Sequence of chain 1.B:
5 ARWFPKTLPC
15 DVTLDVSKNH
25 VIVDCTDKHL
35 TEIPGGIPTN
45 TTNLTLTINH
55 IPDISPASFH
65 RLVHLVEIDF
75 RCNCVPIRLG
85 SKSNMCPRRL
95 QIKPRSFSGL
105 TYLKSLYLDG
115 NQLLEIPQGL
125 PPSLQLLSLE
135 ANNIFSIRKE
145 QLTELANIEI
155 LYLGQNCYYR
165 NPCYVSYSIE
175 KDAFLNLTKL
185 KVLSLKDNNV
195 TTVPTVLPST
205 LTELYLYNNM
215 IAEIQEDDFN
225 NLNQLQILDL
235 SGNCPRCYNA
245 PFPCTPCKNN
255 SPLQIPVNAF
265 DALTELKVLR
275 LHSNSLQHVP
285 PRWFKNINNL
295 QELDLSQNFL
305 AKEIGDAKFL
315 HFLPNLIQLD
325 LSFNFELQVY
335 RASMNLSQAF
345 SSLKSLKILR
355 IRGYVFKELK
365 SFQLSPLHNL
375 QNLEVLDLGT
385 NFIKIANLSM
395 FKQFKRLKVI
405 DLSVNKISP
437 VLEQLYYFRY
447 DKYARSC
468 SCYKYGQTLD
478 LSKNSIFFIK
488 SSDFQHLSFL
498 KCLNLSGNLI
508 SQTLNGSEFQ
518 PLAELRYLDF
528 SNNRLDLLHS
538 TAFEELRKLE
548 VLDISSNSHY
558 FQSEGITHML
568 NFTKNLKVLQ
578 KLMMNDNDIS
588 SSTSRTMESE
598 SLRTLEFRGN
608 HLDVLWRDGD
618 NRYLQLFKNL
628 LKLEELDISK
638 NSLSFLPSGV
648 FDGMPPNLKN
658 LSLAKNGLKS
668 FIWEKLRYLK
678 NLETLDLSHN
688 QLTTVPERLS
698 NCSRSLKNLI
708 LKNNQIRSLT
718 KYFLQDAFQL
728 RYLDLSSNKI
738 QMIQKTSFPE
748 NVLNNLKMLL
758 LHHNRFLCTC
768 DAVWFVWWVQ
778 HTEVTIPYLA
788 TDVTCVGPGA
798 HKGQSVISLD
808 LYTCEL

The protein below binds the small molecule below.
Small molecule (SMILES): CC(=O)N[C@@H]1[C@@H](O)[C@H](O)[C@@H](CO)O[C@H]1O

Binding-site contacts:
Ligand atom O7 contacts residue ASN572 of chain 1.B at 4.4 Å.
Ligand atom C2 contacts residue SER537 of chain 1.B at 4.1 Å.
Ligand atom O5 contacts residue SER591 of chain 1.B at 3.7 Å.
Ligand atom O4 contacts residue SO41 of chain 1.T at 3.9 Å.
Ligand atom C8 contacts residue ASN568 of chain 1.B at 3.1 Å.
Ligand atom C1 contacts residue SER591 of chain 1.B at 4.2 Å.
Ligand atom C5 contacts residue MET566 of chain 1.B at 4.0 Å (hydrophobic).
Ligand atom C6 contacts residue THR590 of chain 1.B at 4.2 Å.
Ligand atom C7 contacts residue ASN568 of chain 1.B at 3.3 Å.
Ligand atom C7 contacts residue LYS571 of chain 1.B at 4.1 Å.
Ligand atom C4 contacts residue SO41 of chain 1.T at 4.2 Å.
Ligand atom C4 contacts residue ASN568 of chain 1.B at 4.2 Å.
Ligand atom O5 contacts residue ASN568 of chain 1.B at 2.3 Å (h-bond).
Ligand atom O7 contacts residue SER537 of chain 1.B at 3.2 Å (h-bond).
Ligand atom O7 contacts residue ASN568 of chain 1.B at 4.1 Å.
Ligand atom N2 contacts residue SER537 of chain 1.B at 3.0 Å (h-bond).
Ligand atom N2 contacts residue ASN568 of chain 1.B at 3.0 Å (h-bond).
Ligand atom C5 contacts residue ASN568 of chain 1.B at 3.6 Å.
Ligand atom O7 contacts residue LYS571 of chain 1.B at 3.9 Å.
Ligand atom O5 contacts residue MET566 of chain 1.B at 4.4 Å.
Ligand atom C7 contacts residue SER537 of chain 1.B at 3.5 Å.
Ligand atom C1 contacts residue ASN568 of chain 1.B at 1.4 Å.
Ligand atom C8 contacts residue LYS571 of chain 1.B at 3.5 Å.
Ligand atom C1 contacts residue MET566 of chain 1.B at 4.4 Å (hydrophobic).
Ligand atom O6 contacts residue THR590 of chain 1.B at 3.8 Å.
Ligand atom C2 contacts residue ASN568 of chain 1.B at 2.5 Å.
Ligand atom C6 contacts residue MET566 of chain 1.B at 4.2 Å (hydrophobic).
Ligand atom C3 contacts residue SER537 of chain 1.B at 4.4 Å.
Ligand atom N2 contacts residue SO41 of chain 1.T at 4.4 Å.
Ligand atom C3 contacts residue ASN568 of chain 1.B at 3.9 Å.
Ligand atom O6 contacts residue SER591 of chain 1.B at 3.8 Å.
Ligand atom C1 contacts residue SER537 of chain 1.B at 4.5 Å.
Ligand atom C2 contacts residue SO41 of chain 1.T at 4.5 Å.
Ligand atom C3 contacts residue SO41 of chain 1.T at 3.5 Å.
Ligand atom O3 contacts residue SO41 of chain 1.T at 3.9 Å.